A protein and the small-molecule ligand that binds it are described below.
Small molecule (SMILES): O=C1C=C/C(=C(/c2ccc(O)c(Cl)c2)c2ccccc2S(=O)(=O)O)C=C1Cl

Sequence of chain 1.I:
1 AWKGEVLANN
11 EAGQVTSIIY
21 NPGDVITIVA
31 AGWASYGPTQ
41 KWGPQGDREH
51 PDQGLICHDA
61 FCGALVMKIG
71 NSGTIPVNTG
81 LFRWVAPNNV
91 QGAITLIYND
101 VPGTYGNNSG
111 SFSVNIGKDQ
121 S

Binding-site contacts:
Ligand atom OBL contacts residue HIS50 of chain 1.I at 2.8 Å (h-bond).
Ligand atom CAR contacts residue HIS50 of chain 1.I at 3.5 Å.
Ligand atom CAO contacts residue PRO38 of chain 1.I at 4.4 Å (hydrophobic).
Ligand atom OBK contacts residue HIS50 of chain 1.I at 3.4 Å (h-bond).
Ligand atom CAQ contacts residue GAL1 of chain 1.MA at 2.7 Å.
Ligand atom CAW contacts residue HIS50 of chain 1.I at 4.2 Å.
Ligand atom O1 contacts residue TYR36 of chain 1.I at 4.1 Å.
Ligand atom O1 contacts residue GAL1 of chain 1.MA at 1.4 Å.
Ligand atom CAR contacts residue GAL1 of chain 1.MA at 4.1 Å.
Ligand atom SBA contacts residue HIS50 of chain 1.I at 3.6 Å.
Ligand atom CAM contacts residue HIS50 of chain 1.I at 4.2 Å.
Ligand atom CLA contacts residue GAL1 of chain 1.MA at 4.3 Å.
Ligand atom CAP contacts residue HIS50 of chain 1.I at 4.1 Å.
Ligand atom OBK contacts residue PRO51 of chain 1.I at 3.5 Å.
Ligand atom CAU contacts residue GLN53 of chain 1.I at 4.0 Å.
Ligand atom CAZ contacts residue GLN53 of chain 1.I at 4.0 Å.
Ligand atom CAV contacts residue PRO51 of chain 1.I at 3.5 Å (hydrophobic).
Ligand atom CAQ contacts residue HIS50 of chain 1.I at 3.5 Å.
Ligand atom OBL contacts residue TYR36 of chain 1.I at 4.3 Å.
Ligand atom CAP contacts residue GAL1 of chain 1.MA at 2.3 Å.
Ligand atom OBK contacts residue GLU49 of chain 1.I at 3.6 Å.
Ligand atom CAW contacts residue PRO51 of chain 1.I at 4.4 Å (hydrophobic).
Ligand atom CLA contacts residue PRO38 of chain 1.I at 3.3 Å.
Ligand atom CAO contacts residue GAL1 of chain 1.MA at 3.6 Å.
Ligand atom CAU contacts residue PRO51 of chain 1.I at 3.9 Å (hydrophobic).
Ligand atom CAP contacts residue TYR36 of chain 1.I at 4.3 Å (hydrophobic).
Ligand atom SBA contacts residue PRO51 of chain 1.I at 4.4 Å.